Binding-site contacts:
Ligand atom C1 contacts residue TYR149 of chain 1.A at 3.9 Å (hydrophobic).
Ligand atom O17 contacts residue TYR159 of chain 1.A at 2.6 Å (h-bond).
Ligand atom C5 contacts residue NAD1 of chain 1.J at 3.4 Å.
Ligand atom C1 contacts residue NAD1 of chain 1.J at 3.6 Å.
Ligand atom C3 contacts residue NAD1 of chain 1.J at 3.1 Å.
Ligand atom CL14 contacts residue PHE206 of chain 1.A at 3.9 Å.
Ligand atom CL14 contacts residue TYR149 of chain 1.A at 3.5 Å.
Ligand atom C13 contacts residue ILE203 of chain 1.A at 4.1 Å (hydrophobic).
Ligand atom O7 contacts residue NAD1 of chain 1.J at 3.1 Å (h-bond).
Ligand atom C10 contacts residue PHE97 of chain 1.A at 4.0 Å (hydrophobic).
Ligand atom C8 contacts residue ALA199 of chain 1.A at 3.9 Å (hydrophobic).
Ligand atom C9 contacts residue GLY96 of chain 1.A at 4.0 Å.
Ligand atom C3 contacts residue ILE203 of chain 1.A at 3.9 Å (hydrophobic).
Ligand atom C1 contacts residue TYR159 of chain 1.A at 3.5 Å (hydrophobic).
Ligand atom C10 contacts residue GLY96 of chain 1.A at 3.7 Å.
Ligand atom CL14 contacts residue NAD1 of chain 1.J at 3.6 Å.
Ligand atom CL15 contacts residue PHE97 of chain 1.A at 4.0 Å.
Ligand atom C3 contacts residue PHE206 of chain 1.A at 4.0 Å (hydrophobic).
Ligand atom CL14 contacts residue PRO194 of chain 1.A at 4.2 Å.
Ligand atom C10 contacts residue ALA199 of chain 1.A at 4.0 Å (hydrophobic).
Ligand atom CL16 contacts residue GLY96 of chain 1.A at 3.4 Å.
Ligand atom CL16 contacts residue NAD1 of chain 1.J at 3.4 Å.
Ligand atom C4 contacts residue NAD1 of chain 1.J at 3.4 Å.
Ligand atom O17 contacts residue NAD1 of chain 1.J at 2.6 Å (h-bond).
Ligand atom CL16 contacts residue ALA199 of chain 1.A at 3.5 Å.
Ligand atom C3 contacts residue ALA200 of chain 1.A at 3.7 Å (hydrophobic).
Ligand atom C9 contacts residue ALA199 of chain 1.A at 3.5 Å (hydrophobic).
Ligand atom C6 contacts residue NAD1 of chain 1.J at 3.5 Å.
Ligand atom O7 contacts residue ALA199 of chain 1.A at 4.1 Å.
Ligand atom C8 contacts residue NAD1 of chain 1.J at 3.6 Å.
Ligand atom CL15 contacts residue LEU103 of chain 1.A at 3.5 Å.
Ligand atom C2 contacts residue NAD1 of chain 1.J at 3.4 Å.
Ligand atom C12 contacts residue LEU103 of chain 1.A at 4.0 Å (hydrophobic).
Ligand atom C9 contacts residue NAD1 of chain 1.J at 3.9 Å.
Ligand atom C6 contacts residue TYR159 of chain 1.A at 3.6 Å (hydrophobic).
Ligand atom CL15 contacts residue ALA98 of chain 1.A at 3.3 Å.
Ligand atom C2 contacts residue ILE203 of chain 1.A at 4.1 Å (hydrophobic).
Ligand atom C4 contacts residue ALA200 of chain 1.A at 3.7 Å (hydrophobic).
Ligand atom CL14 contacts residue MET209 of chain 1.A at 4.1 Å.
Ligand atom O17 contacts residue LYS166 of chain 1.A at 3.9 Å.

Sequence of chain 1.A:
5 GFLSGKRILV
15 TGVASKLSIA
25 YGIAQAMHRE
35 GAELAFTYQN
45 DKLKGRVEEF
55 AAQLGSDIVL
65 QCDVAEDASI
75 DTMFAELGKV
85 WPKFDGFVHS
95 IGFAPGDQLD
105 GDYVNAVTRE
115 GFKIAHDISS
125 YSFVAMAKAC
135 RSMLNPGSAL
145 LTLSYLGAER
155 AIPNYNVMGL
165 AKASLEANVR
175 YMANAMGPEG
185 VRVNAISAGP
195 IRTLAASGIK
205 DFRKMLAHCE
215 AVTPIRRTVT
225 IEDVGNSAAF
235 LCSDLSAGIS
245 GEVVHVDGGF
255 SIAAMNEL

This protein binds this small molecule.
Small molecule (SMILES): Oc1cc(Cl)ccc1Oc1ccc(Cl)cc1Cl